Binding-site contacts:
Ligand atom C2 contacts residue ASN67 of chain 54.C at 2.4 Å.
Ligand atom C7 contacts residue PHE90 of chain 54.C at 4.3 Å (hydrophobic).
Ligand atom C5 contacts residue ASN67 of chain 54.C at 3.8 Å.
Ligand atom C8 contacts residue ARG89 of chain 54.C at 4.1 Å.
Ligand atom O5 contacts residue ASN67 of chain 54.C at 2.5 Å (h-bond).
Ligand atom O6 contacts residue ASN67 of chain 54.C at 3.7 Å.
Ligand atom C7 contacts residue ASN67 of chain 54.C at 3.7 Å.
Ligand atom C8 contacts residue PHE90 of chain 54.C at 3.6 Å (hydrophobic).
Ligand atom O7 contacts residue ASN67 of chain 54.C at 4.1 Å.
Ligand atom C8 contacts residue MET118 of chain 54.C at 4.0 Å (hydrophobic).
Ligand atom N2 contacts residue ASN67 of chain 54.C at 2.8 Å (h-bond).
Ligand atom C4 contacts residue ASN67 of chain 54.C at 4.3 Å.
Ligand atom C3 contacts residue ASN67 of chain 54.C at 3.8 Å.
Ligand atom C1 contacts residue ASN67 of chain 54.C at 1.4 Å.

This protein binds this small molecule.
Small molecule (SMILES): CC(=O)N[C@@H]1[C@@H](O)[C@H](O)[C@@H](CO)O[C@H]1O

Sequence of chain 54.C:
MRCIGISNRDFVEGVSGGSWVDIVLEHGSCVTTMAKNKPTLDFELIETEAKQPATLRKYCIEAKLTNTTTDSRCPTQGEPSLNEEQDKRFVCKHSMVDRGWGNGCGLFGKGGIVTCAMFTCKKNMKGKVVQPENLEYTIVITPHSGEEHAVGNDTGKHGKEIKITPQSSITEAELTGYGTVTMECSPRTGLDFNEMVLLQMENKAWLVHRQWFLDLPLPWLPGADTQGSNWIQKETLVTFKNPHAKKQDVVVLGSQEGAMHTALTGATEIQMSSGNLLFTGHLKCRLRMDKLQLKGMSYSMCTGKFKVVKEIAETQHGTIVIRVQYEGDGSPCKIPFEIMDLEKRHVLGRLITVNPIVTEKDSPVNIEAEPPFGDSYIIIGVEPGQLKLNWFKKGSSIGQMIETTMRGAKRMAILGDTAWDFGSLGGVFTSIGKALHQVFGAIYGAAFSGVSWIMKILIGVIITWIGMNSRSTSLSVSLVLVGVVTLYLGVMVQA